Sequence of chain 1.H:
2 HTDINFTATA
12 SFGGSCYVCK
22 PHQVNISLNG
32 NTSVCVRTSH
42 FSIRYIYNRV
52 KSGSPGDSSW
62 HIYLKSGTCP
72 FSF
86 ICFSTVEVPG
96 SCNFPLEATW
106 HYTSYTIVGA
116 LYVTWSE

Binding-site contacts:
Ligand atom O6 contacts residue ASN6 of chain 1.H at 3.6 Å (h-bond).
Ligand atom C6 contacts residue ASP4 of chain 1.H at 4.1 Å.
Ligand atom C3 contacts residue ASN6 of chain 1.H at 3.8 Å.
Ligand atom O7 contacts residue ASN6 of chain 1.H at 4.1 Å.
Ligand atom O6 contacts residue ASP4 of chain 1.H at 3.5 Å (salt-bridge).
Ligand atom C4 contacts residue ASN6 of chain 1.H at 4.2 Å.
Ligand atom O7 contacts residue ILE47 of chain 1.H at 4.2 Å.
Ligand atom O6 contacts residue ASN30 of chain 1.H at 3.8 Å.
Ligand atom N2 contacts residue ASN6 of chain 1.H at 3.1 Å (h-bond).
Ligand atom C1 contacts residue ILE47 of chain 1.H at 4.3 Å (hydrophobic).
Ligand atom C7 contacts residue ILE47 of chain 1.H at 4.0 Å (hydrophobic).
Ligand atom O5 contacts residue ARG45 of chain 1.H at 4.4 Å.
Ligand atom O5 contacts residue ASN6 of chain 1.H at 2.3 Å (h-bond).
Ligand atom C1 contacts residue ASN6 of chain 1.H at 1.4 Å.
Ligand atom N2 contacts residue ILE47 of chain 1.H at 4.3 Å.
Ligand atom C5 contacts residue ASN6 of chain 1.H at 3.3 Å.
Ligand atom C8 contacts residue ILE47 of chain 1.H at 4.1 Å (hydrophobic).
Ligand atom O5 contacts residue ASP4 of chain 1.H at 4.5 Å.
Ligand atom C2 contacts residue ASN6 of chain 1.H at 2.8 Å.
Ligand atom C6 contacts residue ASN6 of chain 1.H at 4.2 Å.
Ligand atom C7 contacts residue ASN6 of chain 1.H at 3.8 Å.

This small molecule binds to this protein.
Small molecule (SMILES): CC(=O)N[C@@H]1[C@@H](O)[C@H](O)[C@@H](CO)O[C@H]1O